Sequence of chain 1.A:
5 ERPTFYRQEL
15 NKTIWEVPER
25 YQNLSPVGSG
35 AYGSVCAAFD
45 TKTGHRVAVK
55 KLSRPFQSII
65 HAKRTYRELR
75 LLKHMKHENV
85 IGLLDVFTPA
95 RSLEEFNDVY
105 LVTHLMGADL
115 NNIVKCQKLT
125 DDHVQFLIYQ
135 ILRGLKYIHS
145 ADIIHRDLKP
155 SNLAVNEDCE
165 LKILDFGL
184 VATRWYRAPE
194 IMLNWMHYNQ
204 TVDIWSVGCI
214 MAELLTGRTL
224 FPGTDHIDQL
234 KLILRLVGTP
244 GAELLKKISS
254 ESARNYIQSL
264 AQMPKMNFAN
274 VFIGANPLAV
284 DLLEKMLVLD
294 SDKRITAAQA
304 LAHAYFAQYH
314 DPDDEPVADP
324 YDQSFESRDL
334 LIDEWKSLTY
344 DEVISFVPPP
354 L

Binding-site contacts:
Ligand atom C26 contacts residue HIS149 of chain 1.A at 3.7 Å.
Ligand atom C contacts residue ALA52 of chain 1.A at 3.7 Å (hydrophobic).
Ligand atom C14 contacts residue MET110 of chain 1.A at 3.3 Å (hydrophobic).
Ligand atom C2 contacts residue LYS54 of chain 1.A at 3.6 Å.
Ligand atom F contacts residue PHE170 of chain 1.A at 3.4 Å.
Ligand atom C2 contacts residue THR107 of chain 1.A at 3.8 Å.
Ligand atom C1 contacts residue THR107 of chain 1.A at 3.4 Å.
Ligand atom F contacts residue VAL39 of chain 1.A at 3.7 Å.
Ligand atom C25 contacts residue HIS149 of chain 1.A at 3.8 Å.
Ligand atom C contacts residue LEU105 of chain 1.A at 3.8 Å (hydrophobic).
Ligand atom C contacts residue THR107 of chain 1.A at 3.5 Å.
Ligand atom C19 contacts residue ASP169 of chain 1.A at 3.6 Å.
Ligand atom C24 contacts residue ILE167 of chain 1.A at 3.8 Å (hydrophobic).
Ligand atom F1 contacts residue PHE170 of chain 1.A at 3.5 Å.
Ligand atom O2 contacts residue ILE85 of chain 1.A at 3.7 Å.
Ligand atom C6 contacts residue THR107 of chain 1.A at 3.6 Å.
Ligand atom N3 contacts residue ASP169 of chain 1.A at 3.5 Å (salt-bridge).
Ligand atom C15 contacts residue MET110 of chain 1.A at 3.4 Å (hydrophobic).
Ligand atom N4 contacts residue ASP169 of chain 1.A at 2.9 Å (salt-bridge).
Ligand atom O2 contacts residue LEU168 of chain 1.A at 3.6 Å.
Ligand atom N4 contacts residue GLU72 of chain 1.A at 3.6 Å (salt-bridge).
Ligand atom N contacts residue THR107 of chain 1.A at 3.2 Å (h-bond).
Ligand atom C18 contacts residue ASP169 of chain 1.A at 3.4 Å.
Ligand atom C9 contacts residue HIS108 of chain 1.A at 3.4 Å.
Ligand atom C9 contacts residue ALA52 of chain 1.A at 3.8 Å (hydrophobic).
Ligand atom C28 contacts residue ASP169 of chain 1.A at 3.7 Å.
Ligand atom C12 contacts residue ALA112 of chain 1.A at 3.8 Å (hydrophobic).
Ligand atom C19 contacts residue GLU72 of chain 1.A at 3.7 Å.
Ligand atom N3 contacts residue GLU72 of chain 1.A at 2.9 Å (salt-bridge).
Ligand atom F2 contacts residue VAL31 of chain 1.A at 3.6 Å.
Ligand atom C13 contacts residue ALA112 of chain 1.A at 3.8 Å (hydrophobic).
Ligand atom O1 contacts residue GLU72 of chain 1.A at 3.4 Å.
Ligand atom N1 contacts residue HIS108 of chain 1.A at 3.8 Å.
Ligand atom C contacts residue LYS54 of chain 1.A at 3.7 Å.
Ligand atom C21 contacts residue LEU75 of chain 1.A at 3.8 Å (hydrophobic).
Ligand atom C18 contacts residue GLU72 of chain 1.A at 3.8 Å.
Ligand atom C3 contacts residue GLU72 of chain 1.A at 3.3 Å.
Ligand atom O2 contacts residue ASP169 of chain 1.A at 3.0 Å (salt-bridge).
Ligand atom C28 contacts residue GLU72 of chain 1.A at 3.4 Å.
Ligand atom N1 contacts residue MET110 of chain 1.A at 3.2 Å (h-bond).

This protein binds this small molecule.
Small molecule (SMILES): Cc1ccc(C(=O)N[C@@H](CCC2CCCCC2)C(N)=O)cc1NC(=O)c1cnn(-c2ccccc2)c1C(F)(F)F